Sequence of chain 1.B:
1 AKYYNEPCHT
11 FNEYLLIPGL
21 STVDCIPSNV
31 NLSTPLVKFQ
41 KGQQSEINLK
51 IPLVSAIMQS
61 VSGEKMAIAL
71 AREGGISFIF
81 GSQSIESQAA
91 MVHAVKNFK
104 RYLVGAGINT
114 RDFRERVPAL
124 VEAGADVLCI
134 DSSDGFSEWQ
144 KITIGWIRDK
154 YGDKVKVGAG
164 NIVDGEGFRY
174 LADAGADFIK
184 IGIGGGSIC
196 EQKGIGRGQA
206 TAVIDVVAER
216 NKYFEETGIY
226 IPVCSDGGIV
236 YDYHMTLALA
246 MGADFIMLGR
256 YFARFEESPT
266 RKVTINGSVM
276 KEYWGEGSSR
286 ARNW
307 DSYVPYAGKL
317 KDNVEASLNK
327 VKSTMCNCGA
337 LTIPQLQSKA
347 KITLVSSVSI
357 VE

Binding-site contacts:
Ligand atom C6 contacts residue GLY280 of chain 1.B at 3.8 Å.
Ligand atom C6 contacts residue GLY282 of chain 1.B at 3.7 Å.
Ligand atom N7 contacts residue MET58 of chain 1.B at 3.5 Å.
Ligand atom N1 contacts residue ILE191 of chain 1.B at 3.3 Å (h-bond).
Ligand atom O6 contacts residue GLU281 of chain 1.B at 3.4 Å (salt-bridge).
Ligand atom C2 contacts residue ILE191 of chain 1.B at 3.6 Å (hydrophobic).
Ligand atom C5' contacts residue TYR278 of chain 1.B at 3.7 Å (hydrophobic).
Ligand atom C1' contacts residue TAD1 of chain 1.P at 3.8 Å.
Ligand atom O2' contacts residue TAD1 of chain 1.P at 3.2 Å (h-bond).
Ligand atom O2P contacts residue GLY254 of chain 1.B at 2.9 Å (h-bond).
Ligand atom C4 contacts residue TAD1 of chain 1.P at 3.6 Å.
Ligand atom C2' contacts residue ASP231 of chain 1.B at 3.7 Å.
Ligand atom N7 contacts residue TAD1 of chain 1.P at 3.8 Å.
Ligand atom O3' contacts residue ASP231 of chain 1.B at 2.6 Å (salt-bridge).
Ligand atom N7 contacts residue GLY280 of chain 1.B at 3.5 Å.
Ligand atom C2 contacts residue TAD1 of chain 1.P at 3.7 Å.
Ligand atom O2P contacts residue ARG255 of chain 1.B at 3.4 Å (salt-bridge).
Ligand atom C4' contacts residue ASP231 of chain 1.B at 3.6 Å.
Ligand atom N7 contacts residue GLU281 of chain 1.B at 2.9 Å (salt-bridge).
Ligand atom P contacts residue SER190 of chain 1.B at 3.6 Å.
Ligand atom O1P contacts residue SER190 of chain 1.B at 2.9 Å (h-bond).
Ligand atom O2P contacts residue LEU253 of chain 1.B at 3.8 Å.
Ligand atom O2' contacts residue ASP231 of chain 1.B at 2.6 Å (salt-bridge).
Ligand atom O3P contacts residue TYR278 of chain 1.B at 2.7 Å (h-bond).
Ligand atom N3 contacts residue TAD1 of chain 1.P at 3.6 Å.
Ligand atom C3' contacts residue ASP231 of chain 1.B at 3.5 Å.
Ligand atom N9 contacts residue TAD1 of chain 1.P at 3.6 Å.
Ligand atom O3P contacts residue SER190 of chain 1.B at 2.7 Å (h-bond).
Ligand atom O6 contacts residue GLY280 of chain 1.B at 3.2 Å.
Ligand atom C5 contacts residue GLU281 of chain 1.B at 3.8 Å.
Ligand atom O1P contacts residue GLY233 of chain 1.B at 3.4 Å (h-bond).
Ligand atom C2 contacts residue CYS192 of chain 1.B at 3.6 Å (hydrophobic).
Ligand atom O5' contacts residue GLY232 of chain 1.B at 3.5 Å.
Ligand atom O3P contacts residue ARG255 of chain 1.B at 3.2 Å (salt-bridge).
Ligand atom O3' contacts residue MET252 of chain 1.B at 3.7 Å.
Ligand atom O1P contacts residue GLY189 of chain 1.B at 3.7 Å.
Ligand atom C8 contacts residue MET58 of chain 1.B at 3.4 Å (hydrophobic).
Ligand atom O3' contacts residue ALA56 of chain 1.B at 3.6 Å.
Ligand atom O4' contacts residue GLY189 of chain 1.B at 3.7 Å.
Ligand atom O6 contacts residue GLY282 of chain 1.B at 2.8 Å (h-bond).

This small molecule binds to this protein.
Small molecule (SMILES): O=c1[nH]cnc2c1ncn2[C@@H]1O[C@H](COP(=O)(O)O)[C@@H](O)[C@H]1O